A small-molecule ligand and the protein it binds are described below.
Small molecule (SMILES): CC(C)CCC[C@@H](C)[C@H]1CC[C@H]2[C@@H]3CC=C4C[C@@H](OC(=O)CCC(=O)O)CC[C@]4(C)[C@H]3CC[C@]12C

Sequence of chain 1.C:
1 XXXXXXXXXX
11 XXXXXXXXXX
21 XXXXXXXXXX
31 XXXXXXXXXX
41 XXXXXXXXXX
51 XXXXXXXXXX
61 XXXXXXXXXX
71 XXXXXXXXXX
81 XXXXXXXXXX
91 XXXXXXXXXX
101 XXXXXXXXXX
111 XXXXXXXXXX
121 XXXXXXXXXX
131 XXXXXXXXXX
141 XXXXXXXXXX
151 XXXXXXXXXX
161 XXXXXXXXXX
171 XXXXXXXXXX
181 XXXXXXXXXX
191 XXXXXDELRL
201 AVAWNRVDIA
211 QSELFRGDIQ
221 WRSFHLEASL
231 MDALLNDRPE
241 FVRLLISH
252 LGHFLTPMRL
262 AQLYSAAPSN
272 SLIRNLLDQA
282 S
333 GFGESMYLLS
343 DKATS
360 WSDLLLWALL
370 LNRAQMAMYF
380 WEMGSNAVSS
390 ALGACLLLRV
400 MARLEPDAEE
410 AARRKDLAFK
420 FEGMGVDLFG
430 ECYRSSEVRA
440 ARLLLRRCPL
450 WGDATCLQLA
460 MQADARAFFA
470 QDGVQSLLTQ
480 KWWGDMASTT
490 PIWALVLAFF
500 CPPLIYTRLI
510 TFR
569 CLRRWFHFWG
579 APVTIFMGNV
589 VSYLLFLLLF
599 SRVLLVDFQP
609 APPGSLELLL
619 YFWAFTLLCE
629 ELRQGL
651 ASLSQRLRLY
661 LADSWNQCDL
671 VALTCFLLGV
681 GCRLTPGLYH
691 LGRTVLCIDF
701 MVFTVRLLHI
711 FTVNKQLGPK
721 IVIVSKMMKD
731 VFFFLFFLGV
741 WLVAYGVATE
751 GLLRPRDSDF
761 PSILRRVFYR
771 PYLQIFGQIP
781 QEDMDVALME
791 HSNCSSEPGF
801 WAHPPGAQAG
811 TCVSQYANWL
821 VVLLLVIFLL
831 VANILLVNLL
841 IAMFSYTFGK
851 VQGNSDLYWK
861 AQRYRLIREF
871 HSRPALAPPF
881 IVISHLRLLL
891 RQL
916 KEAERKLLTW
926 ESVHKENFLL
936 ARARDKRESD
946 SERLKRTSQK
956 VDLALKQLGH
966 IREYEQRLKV

Binding-site contacts:
Ligand atom CAZ contacts residue TRP665 of chain 1.C at 2.6 Å (hydrophobic).
Ligand atom CAP contacts residue VAL702 of chain 1.C at 4.1 Å (hydrophobic).
Ligand atom CAK contacts residue TRP665 of chain 1.C at 3.0 Å (hydrophobic).
Ligand atom CAC contacts residue MET701 of chain 1.C at 4.1 Å (hydrophobic).
Ligand atom CAD contacts residue Y011 of chain 1.IA at 3.0 Å.
Ligand atom CAX contacts residue SER664 of chain 1.C at 3.7 Å.
Ligand atom CAQ contacts residue VAL705 of chain 1.C at 2.7 Å (hydrophobic).
Ligand atom CAI contacts residue TRP665 of chain 1.C at 2.1 Å (hydrophobic).
Ligand atom OAH contacts residue SER664 of chain 1.C at 3.2 Å (h-bond).
Ligand atom CBG contacts residue VAL705 of chain 1.C at 3.8 Å (hydrophobic).
Ligand atom CAC contacts residue TRP741 of chain 1.D at 4.0 Å (hydrophobic).
Ligand atom CAE contacts residue Y011 of chain 1.IA at 3.2 Å.
Ligand atom CBA contacts residue MET701 of chain 1.C at 4.2 Å (hydrophobic).
Ligand atom OAW contacts residue TRP665 of chain 1.C at 3.9 Å.
Ligand atom CAV contacts residue TRP665 of chain 1.C at 2.4 Å (hydrophobic).
Ligand atom CAB contacts residue MET701 of chain 1.C at 2.8 Å (hydrophobic).
Ligand atom CAA contacts residue LEU823 of chain 1.D at 4.3 Å (hydrophobic).
Ligand atom CAK contacts residue CYS668 of chain 1.C at 3.8 Å (hydrophobic).
Ligand atom CBC contacts residue TRP665 of chain 1.C at 3.5 Å (hydrophobic).
Ligand atom CAK contacts residue VAL705 of chain 1.C at 3.4 Å (hydrophobic).
Ligand atom CBF contacts residue CYS668 of chain 1.C at 4.1 Å (hydrophobic).
Ligand atom CAL contacts residue SER664 of chain 1.C at 3.9 Å.
Ligand atom CAS contacts residue Y011 of chain 1.IA at 4.0 Å.
Ligand atom CAN contacts residue ILE698 of chain 1.C at 3.5 Å (hydrophobic).
Ligand atom CBH contacts residue TRP665 of chain 1.C at 4.0 Å (hydrophobic).
Ligand atom OAG contacts residue SER664 of chain 1.C at 2.5 Å (h-bond).
Ligand atom CBA contacts residue LEU824 of chain 1.D at 4.1 Å (hydrophobic).
Ligand atom CAC contacts residue Y011 of chain 1.IA at 3.8 Å.
Ligand atom CBD contacts residue VAL705 of chain 1.C at 3.8 Å (hydrophobic).
Ligand atom CBG contacts residue CYS668 of chain 1.C at 4.1 Å (hydrophobic).
Ligand atom CAP contacts residue MET701 of chain 1.C at 4.2 Å (hydrophobic).
Ligand atom CAP contacts residue VAL705 of chain 1.C at 3.4 Å (hydrophobic).
Ligand atom CAA contacts residue ILE827 of chain 1.D at 4.1 Å (hydrophobic).
Ligand atom CAA contacts residue LEU824 of chain 1.D at 3.9 Å (hydrophobic).
Ligand atom CAY contacts residue SER664 of chain 1.C at 3.0 Å.
Ligand atom CAM contacts residue SER664 of chain 1.C at 2.9 Å.
Ligand atom CAI contacts residue VAL705 of chain 1.C at 4.2 Å (hydrophobic).
Ligand atom CBE contacts residue VAL702 of chain 1.C at 4.1 Å (hydrophobic).
Ligand atom CAB contacts residue LEU824 of chain 1.D at 3.0 Å (hydrophobic).
Ligand atom CBD contacts residue CYS668 of chain 1.C at 4.2 Å (hydrophobic).

Sequence of chain 1.D:
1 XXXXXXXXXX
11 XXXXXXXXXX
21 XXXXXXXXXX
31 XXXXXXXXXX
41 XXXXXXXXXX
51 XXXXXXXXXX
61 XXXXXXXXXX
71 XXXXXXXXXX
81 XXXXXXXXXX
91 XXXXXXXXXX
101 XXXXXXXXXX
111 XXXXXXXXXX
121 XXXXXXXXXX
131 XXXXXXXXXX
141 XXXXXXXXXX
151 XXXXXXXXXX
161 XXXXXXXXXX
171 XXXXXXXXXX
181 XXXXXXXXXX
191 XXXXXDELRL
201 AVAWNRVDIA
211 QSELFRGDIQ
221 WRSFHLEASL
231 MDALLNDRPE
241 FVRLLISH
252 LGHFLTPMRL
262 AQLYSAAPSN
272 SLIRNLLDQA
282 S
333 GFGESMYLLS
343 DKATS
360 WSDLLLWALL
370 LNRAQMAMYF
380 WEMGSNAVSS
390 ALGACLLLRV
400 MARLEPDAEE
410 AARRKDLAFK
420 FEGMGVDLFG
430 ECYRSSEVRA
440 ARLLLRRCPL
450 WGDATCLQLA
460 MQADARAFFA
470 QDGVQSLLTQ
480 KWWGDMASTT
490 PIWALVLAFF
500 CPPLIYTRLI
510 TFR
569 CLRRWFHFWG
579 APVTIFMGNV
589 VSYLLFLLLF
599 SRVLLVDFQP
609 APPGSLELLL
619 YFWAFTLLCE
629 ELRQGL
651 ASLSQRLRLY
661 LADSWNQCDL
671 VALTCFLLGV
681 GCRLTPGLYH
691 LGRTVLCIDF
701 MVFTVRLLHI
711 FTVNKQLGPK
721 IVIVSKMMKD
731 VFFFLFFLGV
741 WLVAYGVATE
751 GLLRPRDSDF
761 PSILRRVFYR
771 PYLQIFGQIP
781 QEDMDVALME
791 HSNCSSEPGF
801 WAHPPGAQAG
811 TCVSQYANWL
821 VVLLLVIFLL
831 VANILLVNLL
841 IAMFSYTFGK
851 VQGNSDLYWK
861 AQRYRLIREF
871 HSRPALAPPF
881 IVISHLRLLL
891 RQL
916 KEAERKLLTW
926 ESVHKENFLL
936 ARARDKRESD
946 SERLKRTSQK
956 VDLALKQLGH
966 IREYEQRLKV